This protein binds this small molecule.
Small molecule (SMILES): N[C@@H](CCC(=O)O)C(=O)O

Sequence of chain 1.G:
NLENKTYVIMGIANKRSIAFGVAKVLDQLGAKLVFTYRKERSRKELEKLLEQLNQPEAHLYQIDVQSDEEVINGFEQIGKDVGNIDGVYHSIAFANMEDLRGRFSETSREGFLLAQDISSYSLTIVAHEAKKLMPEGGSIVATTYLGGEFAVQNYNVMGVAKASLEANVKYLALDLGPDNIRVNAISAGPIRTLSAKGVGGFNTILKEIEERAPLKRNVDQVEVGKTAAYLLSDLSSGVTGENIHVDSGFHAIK

Binding-site contacts:
Ligand atom CG contacts residue PHE230 of chain 1.G at 4.1 Å (hydrophobic).
Ligand atom OE1 contacts residue ASN231 of chain 1.G at 3.5 Å.
Ligand atom OE2 contacts residue GLY229 of chain 1.G at 4.0 Å.
Ligand atom C contacts residue ARG129 of chain 1.G at 4.2 Å.
Ligand atom OE2 contacts residue ASN231 of chain 1.G at 2.7 Å (h-bond).
Ligand atom CD contacts residue ASN231 of chain 1.G at 3.5 Å.
Ligand atom OXT contacts residue GLY228 of chain 1.G at 3.6 Å.
Ligand atom OE2 contacts residue PHE230 of chain 1.G at 3.7 Å.
Ligand atom OE1 contacts residue GLY229 of chain 1.G at 3.8 Å.
Ligand atom C contacts residue GLY228 of chain 1.G at 4.2 Å.
Ligand atom CA contacts residue GLY229 of chain 1.G at 4.4 Å.
Ligand atom O contacts residue ARG129 of chain 1.G at 4.2 Å.
Ligand atom OXT contacts residue ARG129 of chain 1.G at 3.4 Å (salt-bridge).
Ligand atom C contacts residue GLY229 of chain 1.G at 3.9 Å.
Ligand atom OE1 contacts residue PHE230 of chain 1.G at 4.4 Å.
Ligand atom O contacts residue GLY228 of chain 1.G at 4.5 Å.
Ligand atom CG contacts residue GLY229 of chain 1.G at 3.3 Å.
Ligand atom CD contacts residue GLY229 of chain 1.G at 3.7 Å.
Ligand atom OXT contacts residue GLY229 of chain 1.G at 3.8 Å.
Ligand atom O contacts residue GLY229 of chain 1.G at 4.3 Å.
Ligand atom OE1 contacts residue THR232 of chain 1.G at 4.0 Å.
Ligand atom CD contacts residue PHE230 of chain 1.G at 3.9 Å (hydrophobic).
Ligand atom N contacts residue GLY229 of chain 1.G at 4.1 Å.